A small-molecule ligand and the protein it binds are described below.
Small molecule (SMILES): Nc1ccn([C@@H]2O[C@H](CO)[C@@H](O[P](=O)(O)OC[C@H]3O[C@@H](n4ccc(N)nc4=O)[C@H](O)[C@@H]3O[P](=O)(O)OC[C@@H]3C[C@@H](O)[C@H](n4cnc5c(N)ncnc54)O3)[C@H]2O)c(=O)n1

Binding-site contacts:
Ligand atom O2' contacts residue ILE9 of chain 1.IA at 2.8 Å (h-bond).
Ligand atom N9 contacts residue ILE9 of chain 1.IA at 4.4 Å.
Ligand atom C4' contacts residue ILE9 of chain 1.IA at 2.4 Å (hydrophobic).
Ligand atom C2' contacts residue ILE9 of chain 1.IA at 2.5 Å (hydrophobic).
Ligand atom O4' contacts residue ILE9 of chain 1.IA at 3.1 Å (h-bond).
Ligand atom C1' contacts residue ILE9 of chain 1.IA at 3.0 Å (hydrophobic).
Ligand atom C5' contacts residue ILE9 of chain 1.IA at 3.7 Å (hydrophobic).
Ligand atom C3' contacts residue ILE9 of chain 1.IA at 1.4 Å (hydrophobic).

Sequence of chain 1.IA:
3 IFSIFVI